Sequence of chain 52.A:
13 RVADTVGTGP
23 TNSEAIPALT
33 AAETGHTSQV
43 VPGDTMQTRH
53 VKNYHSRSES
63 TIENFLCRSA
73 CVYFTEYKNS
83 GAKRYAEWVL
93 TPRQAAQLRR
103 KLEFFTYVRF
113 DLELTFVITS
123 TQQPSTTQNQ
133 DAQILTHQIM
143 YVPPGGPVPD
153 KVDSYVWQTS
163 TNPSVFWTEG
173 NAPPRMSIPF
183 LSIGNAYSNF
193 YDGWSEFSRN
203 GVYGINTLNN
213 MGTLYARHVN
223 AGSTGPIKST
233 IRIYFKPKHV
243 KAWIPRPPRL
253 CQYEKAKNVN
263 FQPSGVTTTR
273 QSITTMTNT

Binding-site contacts:
Ligand atom C21 contacts residue GLN160 of chain 53.A at 3.6 Å.
Ligand atom C5 contacts residue SER156 of chain 53.A at 2.9 Å.
Ligand atom C8 contacts residue ASP155 of chain 53.A at 3.7 Å.
Ligand atom C1 contacts residue GLN160 of chain 53.A at 2.6 Å.
Ligand atom C3 contacts residue ASP155 of chain 53.A at 3.0 Å.
Ligand atom O6 contacts residue GLN160 of chain 53.A at 2.9 Å.
Ligand atom O6 contacts residue ARG234 of chain 52.A at 3.4 Å (salt-bridge).
Ligand atom C6 contacts residue TYR157 of chain 53.A at 2.6 Å (hydrophobic).
Ligand atom O2 contacts residue TYR157 of chain 53.A at 3.4 Å.
Ligand atom C5 contacts residue TYR157 of chain 53.A at 2.8 Å (hydrophobic).
Ligand atom O1 contacts residue GLN234 of chain 52.C at 2.6 Å (h-bond).
Ligand atom C7 contacts residue GLN234 of chain 52.C at 2.2 Å.
Ligand atom C4 contacts residue ASP155 of chain 53.A at 1.9 Å.
Ligand atom C6 contacts residue SER156 of chain 53.A at 3.4 Å.
Ligand atom N1 contacts residue ASP155 of chain 53.A at 2.5 Å (salt-bridge).
Ligand atom S1 contacts residue GLN234 of chain 52.C at 2.2 Å (h-bond).
Ligand atom C2 contacts residue SER156 of chain 53.A at 3.6 Å.
Ligand atom C8 contacts residue GLN234 of chain 52.C at 2.9 Å.
Ligand atom O4 contacts residue PHE76 of chain 52.A at 2.2 Å.
Ligand atom O5 contacts residue ARG219 of chain 53.A at 3.5 Å (salt-bridge).
Ligand atom N1 contacts residue TYR157 of chain 53.A at 2.5 Å (h-bond).
Ligand atom O1 contacts residue GLN233 of chain 52.C at 3.6 Å.
Ligand atom C21 contacts residue ARG234 of chain 52.A at 3.5 Å.
Ligand atom C12 contacts residue GLN234 of chain 52.C at 2.8 Å.
Ligand atom C2 contacts residue GLN160 of chain 53.A at 3.5 Å.
Ligand atom N1 contacts residue SER156 of chain 53.A at 2.9 Å.
Ligand atom O5 contacts residue ARG234 of chain 52.A at 2.7 Å (salt-bridge).
Ligand atom C13 contacts residue PHE236 of chain 52.C at 3.4 Å (hydrophobic).
Ligand atom C14 contacts residue PHE76 of chain 52.A at 3.3 Å (hydrophobic).
Ligand atom C13 contacts residue PHE76 of chain 52.A at 2.9 Å (hydrophobic).
Ligand atom O2 contacts residue GLN233 of chain 52.C at 2.9 Å (h-bond).
Ligand atom C4 contacts residue SER156 of chain 53.A at 3.0 Å.
Ligand atom C1 contacts residue TYR157 of chain 53.A at 3.5 Å (hydrophobic).
Ligand atom O2 contacts residue GLN234 of chain 52.C at 2.5 Å (h-bond).
Ligand atom C3 contacts residue SER156 of chain 53.A at 3.2 Å.
Ligand atom O4 contacts residue PHE236 of chain 52.C at 2.6 Å.
Ligand atom C5 contacts residue ASP155 of chain 53.A at 2.5 Å.
Ligand atom C6 contacts residue GLN160 of chain 53.A at 2.9 Å.
Ligand atom C4 contacts residue TYR157 of chain 53.A at 3.5 Å (hydrophobic).
Ligand atom C20 contacts residue PHE76 of chain 52.A at 3.2 Å (hydrophobic).

A small-molecule ligand and the protein it binds are described below.
Small molecule (SMILES): O=C(O)c1ccc(NS(=O)(=O)c2ccc(N3C(=O)c4ccccc4C3=O)cc2)cc1

Sequence of chain 53.A:
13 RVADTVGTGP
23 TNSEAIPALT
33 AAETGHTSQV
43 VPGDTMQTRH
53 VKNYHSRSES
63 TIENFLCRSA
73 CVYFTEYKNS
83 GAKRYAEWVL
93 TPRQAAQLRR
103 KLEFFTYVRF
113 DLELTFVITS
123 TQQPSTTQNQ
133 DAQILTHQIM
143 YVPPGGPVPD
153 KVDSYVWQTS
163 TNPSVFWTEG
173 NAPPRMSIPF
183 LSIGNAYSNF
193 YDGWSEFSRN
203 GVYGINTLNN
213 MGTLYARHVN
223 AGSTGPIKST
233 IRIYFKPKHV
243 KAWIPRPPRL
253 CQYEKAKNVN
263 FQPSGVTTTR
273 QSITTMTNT

Sequence of chain 52.C:
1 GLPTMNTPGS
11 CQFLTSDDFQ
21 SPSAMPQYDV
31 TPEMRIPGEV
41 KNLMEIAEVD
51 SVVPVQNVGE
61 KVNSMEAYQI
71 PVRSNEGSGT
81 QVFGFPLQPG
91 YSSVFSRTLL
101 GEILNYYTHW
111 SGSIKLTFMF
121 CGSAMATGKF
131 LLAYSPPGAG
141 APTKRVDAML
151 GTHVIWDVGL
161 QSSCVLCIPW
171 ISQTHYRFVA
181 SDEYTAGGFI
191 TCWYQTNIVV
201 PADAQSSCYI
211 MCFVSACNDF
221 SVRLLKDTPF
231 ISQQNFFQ